Sequence of chain 1.B:
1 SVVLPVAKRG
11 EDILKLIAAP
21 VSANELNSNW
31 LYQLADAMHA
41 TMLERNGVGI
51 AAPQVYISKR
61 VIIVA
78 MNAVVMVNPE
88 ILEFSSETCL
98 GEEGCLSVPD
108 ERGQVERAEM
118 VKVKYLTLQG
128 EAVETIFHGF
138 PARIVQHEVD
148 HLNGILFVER

This small molecule binds to this protein.
Small molecule (SMILES): O=C(O)C[C@@H](Cc1ccccc1)[C@H](O)SCc1ccccc1

Binding-site contacts:
Ligand atom O21 contacts residue GLN54 of chain 1.B at 3.2 Å (h-bond).
Ligand atom C20 contacts residue ARG109 of chain 1.B at 3.8 Å.
Ligand atom C7 contacts residue PHE137 of chain 1.B at 3.7 Å (hydrophobic).
Ligand atom C4 contacts residue GLU145 of chain 1.B at 3.5 Å.
Ligand atom C11 contacts residue GLY47 of chain 1.B at 3.8 Å.
Ligand atom O12 contacts residue GLY47 of chain 1.B at 3.2 Å.
Ligand atom C9 contacts residue GLU100 of chain 1.B at 3.8 Å.
Ligand atom C3 contacts residue GLY101 of chain 1.B at 3.9 Å.
Ligand atom O12 contacts residue GLY49 of chain 1.B at 3.8 Å.
Ligand atom S13 contacts residue CYS102 of chain 1.B at 3.9 Å.
Ligand atom C2 contacts residue LEU103 of chain 1.B at 3.7 Å (hydrophobic).
Ligand atom O22 contacts residue ZN1 of chain 1.E at 1.8 Å.
Ligand atom C8 contacts residue GLU100 of chain 1.B at 3.7 Å.
Ligand atom C2 contacts residue GLY49 of chain 1.B at 3.0 Å.
Ligand atom O21 contacts residue GLY49 of chain 1.B at 3.8 Å.
Ligand atom S13 contacts residue GLY101 of chain 1.B at 3.9 Å.
Ligand atom O22 contacts residue HIS144 of chain 1.B at 3.1 Å (h-bond).
Ligand atom C1 contacts residue GLN54 of chain 1.B at 3.6 Å.
Ligand atom C1 contacts residue GLU145 of chain 1.B at 3.3 Å.
Ligand atom C2 contacts residue GLU145 of chain 1.B at 3.7 Å.
Ligand atom O22 contacts residue LEU103 of chain 1.B at 3.2 Å (h-bond).
Ligand atom C11 contacts residue VAL48 of chain 1.B at 3.8 Å (hydrophobic).
Ligand atom C17 contacts residue VAL48 of chain 1.B at 3.9 Å (hydrophobic).
Ligand atom C18 contacts residue PHE137 of chain 1.B at 4.0 Å (hydrophobic).
Ligand atom C9 contacts residue HIS144 of chain 1.B at 3.9 Å.
Ligand atom O21 contacts residue GLU145 of chain 1.B at 2.4 Å (salt-bridge).
Ligand atom O12 contacts residue VAL48 of chain 1.B at 2.6 Å (h-bond).
Ligand atom O22 contacts residue HIS148 of chain 1.B at 3.5 Å (h-bond).
Ligand atom O21 contacts residue HIS144 of chain 1.B at 3.2 Å.
Ligand atom C6 contacts residue VAL48 of chain 1.B at 3.5 Å (hydrophobic).
Ligand atom O21 contacts residue ZN1 of chain 1.E at 2.8 Å.
Ligand atom O21 contacts residue HIS148 of chain 1.B at 3.8 Å.
Ligand atom O22 contacts residue CYS102 of chain 1.B at 3.1 Å (h-bond).
Ligand atom C1 contacts residue HIS144 of chain 1.B at 3.4 Å.
Ligand atom C1 contacts residue GLY49 of chain 1.B at 3.8 Å.
Ligand atom O22 contacts residue GLN54 of chain 1.B at 3.0 Å (h-bond).
Ligand atom C1 contacts residue ZN1 of chain 1.E at 2.7 Å.
Ligand atom C8 contacts residue PHE137 of chain 1.B at 3.8 Å (hydrophobic).
Ligand atom C5 contacts residue GLY101 of chain 1.B at 3.9 Å.
Ligand atom C10 contacts residue HIS144 of chain 1.B at 3.4 Å.